Binding-site contacts:
Ligand atom CB contacts residue GLU894 of chain 58.Q at 3.5 Å.
Ligand atom C contacts residue ARG845 of chain 58.Q at 3.6 Å.
Ligand atom CE1 contacts residue LEU348 of chain 58.Q at 3.9 Å (hydrophobic).
Ligand atom CD contacts residue ASN617 of chain 58.Q at 3.2 Å.
Ligand atom CG contacts residue TYR619 of chain 58.Q at 3.8 Å (hydrophobic).
Ligand atom O contacts residue ALA857 of chain 58.Q at 4.0 Å.
Ligand atom ND1 contacts residue LEU620 of chain 58.Q at 3.0 Å.
Ligand atom CG contacts residue PHE896 of chain 58.Q at 3.0 Å (hydrophobic).
Ligand atom CD2 contacts residue ARG845 of chain 58.Q at 3.5 Å.
Ligand atom CD contacts residue ARG46 of chain 58.S at 4.1 Å.
Ligand atom CE1 contacts residue LEU620 of chain 58.Q at 3.5 Å (hydrophobic).
Ligand atom CD contacts residue CYS621 of chain 58.Q at 3.6 Å (hydrophobic).
Ligand atom O contacts residue TYR619 of chain 58.Q at 2.6 Å.
Ligand atom CB contacts residue ALA857 of chain 58.Q at 3.9 Å (hydrophobic).
Ligand atom CA contacts residue TYR619 of chain 58.Q at 3.9 Å (hydrophobic).
Ligand atom CD contacts residue PHE896 of chain 58.Q at 4.1 Å (hydrophobic).
Ligand atom N contacts residue TYR619 of chain 58.Q at 3.5 Å (h-bond).
Ligand atom N contacts residue TYR619 of chain 58.Q at 3.6 Å.
Ligand atom N contacts residue CYS621 of chain 58.Q at 2.9 Å (h-bond).
Ligand atom N contacts residue ASP618 of chain 58.Q at 3.9 Å.
Ligand atom CD2 contacts residue GLU894 of chain 58.Q at 3.7 Å.
Ligand atom N contacts residue ASN617 of chain 58.Q at 3.6 Å.
Ligand atom CA contacts residue ARG649 of chain 58.Q at 3.4 Å.
Ligand atom CA contacts residue CYS621 of chain 58.Q at 3.7 Å (hydrophobic).
Ligand atom CB contacts residue TYR619 of chain 58.Q at 3.8 Å (hydrophobic).
Ligand atom O contacts residue ARG845 of chain 58.Q at 3.8 Å.
Ligand atom CG contacts residue GLU894 of chain 58.Q at 3.9 Å.
Ligand atom CD contacts residue ASP897 of chain 58.Q at 3.5 Å.
Ligand atom CG contacts residue ARG46 of chain 58.S at 3.9 Å.
Ligand atom CB contacts residue PHE896 of chain 58.Q at 3.3 Å (hydrophobic).
Ligand atom C contacts residue TYR619 of chain 58.Q at 3.1 Å (hydrophobic).
Ligand atom CB contacts residue ARG649 of chain 58.Q at 4.1 Å.
Ligand atom NE2 contacts residue GLU894 of chain 58.Q at 4.1 Å.
Ligand atom CE1 contacts residue MET843 of chain 58.Q at 3.6 Å (hydrophobic).
Ligand atom CB contacts residue TYR619 of chain 58.Q at 3.0 Å (hydrophobic).
Ligand atom CA contacts residue TYR619 of chain 58.Q at 3.8 Å (hydrophobic).
Ligand atom N contacts residue ARG649 of chain 58.Q at 4.1 Å.
Ligand atom O contacts residue ARG649 of chain 58.Q at 3.9 Å.
Ligand atom CG contacts residue ASN617 of chain 58.Q at 4.1 Å.
Ligand atom CB contacts residue ARG649 of chain 58.Q at 3.6 Å.

Sequence of chain 58.S:
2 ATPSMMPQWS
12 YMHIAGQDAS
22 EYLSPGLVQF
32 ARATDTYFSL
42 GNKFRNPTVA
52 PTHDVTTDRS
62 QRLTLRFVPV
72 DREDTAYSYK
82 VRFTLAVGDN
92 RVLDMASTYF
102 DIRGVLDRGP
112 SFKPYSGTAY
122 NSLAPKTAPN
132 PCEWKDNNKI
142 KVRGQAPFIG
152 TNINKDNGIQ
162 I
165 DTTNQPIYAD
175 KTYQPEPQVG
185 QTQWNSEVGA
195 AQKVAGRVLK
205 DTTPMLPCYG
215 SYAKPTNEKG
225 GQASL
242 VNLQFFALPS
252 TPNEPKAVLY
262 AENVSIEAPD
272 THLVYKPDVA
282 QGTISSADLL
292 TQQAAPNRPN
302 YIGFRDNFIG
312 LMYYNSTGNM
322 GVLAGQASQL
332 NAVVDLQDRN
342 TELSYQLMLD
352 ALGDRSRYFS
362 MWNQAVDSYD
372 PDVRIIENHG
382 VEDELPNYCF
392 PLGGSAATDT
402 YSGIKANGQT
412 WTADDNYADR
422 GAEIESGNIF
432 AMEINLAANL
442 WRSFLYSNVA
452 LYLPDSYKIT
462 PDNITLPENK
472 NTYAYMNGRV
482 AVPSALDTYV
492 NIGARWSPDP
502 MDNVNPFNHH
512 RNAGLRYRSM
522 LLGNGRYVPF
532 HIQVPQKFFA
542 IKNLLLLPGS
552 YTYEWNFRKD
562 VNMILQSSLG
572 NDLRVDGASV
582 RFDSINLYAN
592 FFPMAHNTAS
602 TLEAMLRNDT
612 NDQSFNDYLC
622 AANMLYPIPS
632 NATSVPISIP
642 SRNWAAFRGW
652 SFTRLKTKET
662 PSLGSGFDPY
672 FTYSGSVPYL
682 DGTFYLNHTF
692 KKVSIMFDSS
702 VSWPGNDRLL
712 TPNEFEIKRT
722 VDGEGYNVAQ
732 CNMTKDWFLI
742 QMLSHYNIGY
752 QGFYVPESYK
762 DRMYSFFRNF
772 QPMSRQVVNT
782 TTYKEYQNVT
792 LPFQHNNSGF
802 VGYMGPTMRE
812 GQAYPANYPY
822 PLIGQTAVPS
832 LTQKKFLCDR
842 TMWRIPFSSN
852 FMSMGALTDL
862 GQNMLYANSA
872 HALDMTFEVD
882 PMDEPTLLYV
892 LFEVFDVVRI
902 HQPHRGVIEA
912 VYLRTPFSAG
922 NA

This protein binds this small molecule.
Small molecule (SMILES): NC(N)=NCCC[C@H](NC(=O)[C@@H]1CCCN1)C(=O)N[C@H](C=O)CC1=NC=NC1

Sequence of chain 58.Q:
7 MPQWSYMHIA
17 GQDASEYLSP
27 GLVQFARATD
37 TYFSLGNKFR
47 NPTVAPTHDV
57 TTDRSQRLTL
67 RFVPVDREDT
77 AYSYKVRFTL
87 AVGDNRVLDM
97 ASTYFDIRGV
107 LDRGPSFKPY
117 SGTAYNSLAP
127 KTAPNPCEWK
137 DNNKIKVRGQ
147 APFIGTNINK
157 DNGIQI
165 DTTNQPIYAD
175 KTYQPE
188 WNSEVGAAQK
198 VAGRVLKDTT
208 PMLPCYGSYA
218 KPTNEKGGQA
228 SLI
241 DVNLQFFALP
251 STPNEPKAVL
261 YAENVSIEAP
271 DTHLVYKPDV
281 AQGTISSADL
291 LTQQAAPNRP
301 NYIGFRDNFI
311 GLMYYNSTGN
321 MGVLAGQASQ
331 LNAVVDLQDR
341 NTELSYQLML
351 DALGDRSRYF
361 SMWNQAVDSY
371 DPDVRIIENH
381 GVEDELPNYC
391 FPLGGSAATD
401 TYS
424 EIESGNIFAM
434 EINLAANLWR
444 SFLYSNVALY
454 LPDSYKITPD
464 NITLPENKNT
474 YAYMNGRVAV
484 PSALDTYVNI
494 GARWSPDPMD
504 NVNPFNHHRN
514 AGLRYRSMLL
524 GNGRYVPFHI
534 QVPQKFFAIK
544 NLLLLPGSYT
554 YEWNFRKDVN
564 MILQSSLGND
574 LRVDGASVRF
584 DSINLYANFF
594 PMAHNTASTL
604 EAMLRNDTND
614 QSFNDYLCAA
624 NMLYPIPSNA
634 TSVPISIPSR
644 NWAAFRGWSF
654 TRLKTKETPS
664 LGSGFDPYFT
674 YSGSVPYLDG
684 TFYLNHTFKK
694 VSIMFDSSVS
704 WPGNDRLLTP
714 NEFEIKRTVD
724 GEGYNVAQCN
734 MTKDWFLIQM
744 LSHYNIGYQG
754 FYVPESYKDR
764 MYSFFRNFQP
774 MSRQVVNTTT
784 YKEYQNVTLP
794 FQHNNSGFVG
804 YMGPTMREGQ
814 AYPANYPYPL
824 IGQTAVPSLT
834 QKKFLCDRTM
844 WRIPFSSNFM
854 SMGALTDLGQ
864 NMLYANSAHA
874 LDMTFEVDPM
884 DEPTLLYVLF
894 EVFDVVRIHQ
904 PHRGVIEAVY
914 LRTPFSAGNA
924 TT